Binding-site contacts:
Ligand atom C7 contacts residue GLN189 of chain 2.A at 3.2 Å.
Ligand atom N1 contacts residue SER144 of chain 2.A at 3.5 Å (h-bond).
Ligand atom C9 contacts residue MET49 of chain 2.A at 3.4 Å (hydrophobic).
Ligand atom N contacts residue ASN142 of chain 2.A at 4.0 Å.
Ligand atom C11 contacts residue HIS41 of chain 2.A at 3.8 Å.
Ligand atom CL contacts residue HIS41 of chain 2.A at 3.3 Å.
Ligand atom N2 contacts residue CYS145 of chain 2.A at 3.8 Å.
Ligand atom CL contacts residue MET49 of chain 2.A at 4.0 Å.
Ligand atom C8 contacts residue MET49 of chain 2.A at 3.9 Å (hydrophobic).
Ligand atom C11 contacts residue HIS164 of chain 2.A at 3.5 Å.
Ligand atom CL contacts residue HIS164 of chain 2.A at 3.7 Å.
Ligand atom CL contacts residue ASP187 of chain 2.A at 3.4 Å.
Ligand atom N contacts residue GLU166 of chain 2.A at 3.7 Å.
Ligand atom C2 contacts residue MET165 of chain 2.A at 3.9 Å (hydrophobic).
Ligand atom C9 contacts residue ARG188 of chain 2.A at 3.8 Å.
Ligand atom C10 contacts residue MET165 of chain 2.A at 3.6 Å (hydrophobic).
Ligand atom C1 contacts residue LEU141 of chain 2.A at 3.7 Å (hydrophobic).
Ligand atom CL contacts residue MET165 of chain 2.A at 3.8 Å.
Ligand atom C9 contacts residue MET165 of chain 2.A at 3.5 Å (hydrophobic).
Ligand atom N1 contacts residue PHE140 of chain 2.A at 3.4 Å.
Ligand atom N1 contacts residue GLU166 of chain 2.A at 3.9 Å.
Ligand atom C3 contacts residue GLU166 of chain 2.A at 4.0 Å.
Ligand atom O contacts residue MET165 of chain 2.A at 3.5 Å.
Ligand atom C10 contacts residue HIS164 of chain 2.A at 4.0 Å.
Ligand atom C2 contacts residue CYS145 of chain 2.A at 3.8 Å (hydrophobic).
Ligand atom C2 contacts residue HIS163 of chain 2.A at 3.2 Å.
Ligand atom C contacts residue ASN142 of chain 2.A at 3.5 Å.
Ligand atom C2 contacts residue GLU166 of chain 2.A at 3.8 Å.
Ligand atom N1 contacts residue LEU141 of chain 2.A at 3.9 Å.
Ligand atom C2 contacts residue SER144 of chain 2.A at 3.9 Å.
Ligand atom C contacts residue GLU166 of chain 2.A at 4.0 Å.
Ligand atom N1 contacts residue HIS163 of chain 2.A at 2.8 Å (h-bond).
Ligand atom C8 contacts residue GLN189 of chain 2.A at 3.4 Å.
Ligand atom C8 contacts residue ARG188 of chain 2.A at 4.0 Å.
Ligand atom C11 contacts residue MET165 of chain 2.A at 3.7 Å (hydrophobic).
Ligand atom C10 contacts residue MET49 of chain 2.A at 3.6 Å (hydrophobic).
Ligand atom C1 contacts residue GLU166 of chain 2.A at 3.5 Å.
Ligand atom N contacts residue LEU141 of chain 2.A at 3.9 Å.
Ligand atom O contacts residue GLU166 of chain 2.A at 3.0 Å (salt-bridge).
Ligand atom C1 contacts residue PHE140 of chain 2.A at 3.2 Å (hydrophobic).

Sequence of chain 2.A:
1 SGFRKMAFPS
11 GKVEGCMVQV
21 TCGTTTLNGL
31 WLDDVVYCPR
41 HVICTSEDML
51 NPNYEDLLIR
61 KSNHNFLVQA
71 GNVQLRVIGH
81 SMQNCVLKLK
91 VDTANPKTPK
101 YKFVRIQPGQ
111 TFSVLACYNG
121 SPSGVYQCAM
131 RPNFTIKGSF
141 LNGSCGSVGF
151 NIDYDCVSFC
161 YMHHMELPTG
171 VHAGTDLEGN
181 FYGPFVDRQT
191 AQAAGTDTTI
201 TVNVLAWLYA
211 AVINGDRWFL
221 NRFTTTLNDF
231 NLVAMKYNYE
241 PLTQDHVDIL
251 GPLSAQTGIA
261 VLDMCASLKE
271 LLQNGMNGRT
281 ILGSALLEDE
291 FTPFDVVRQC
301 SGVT

This protein binds this small molecule.
Small molecule (SMILES): Cn1cncc1NC(=O)Cc1cccc(Cl)c1